The protein below binds the small molecule below.
Small molecule (SMILES): CC(=O)N[C@@H]1[C@@H](O)[C@H](O)[C@@H](CO)O[C@H]1O

Sequence of chain 1.C:
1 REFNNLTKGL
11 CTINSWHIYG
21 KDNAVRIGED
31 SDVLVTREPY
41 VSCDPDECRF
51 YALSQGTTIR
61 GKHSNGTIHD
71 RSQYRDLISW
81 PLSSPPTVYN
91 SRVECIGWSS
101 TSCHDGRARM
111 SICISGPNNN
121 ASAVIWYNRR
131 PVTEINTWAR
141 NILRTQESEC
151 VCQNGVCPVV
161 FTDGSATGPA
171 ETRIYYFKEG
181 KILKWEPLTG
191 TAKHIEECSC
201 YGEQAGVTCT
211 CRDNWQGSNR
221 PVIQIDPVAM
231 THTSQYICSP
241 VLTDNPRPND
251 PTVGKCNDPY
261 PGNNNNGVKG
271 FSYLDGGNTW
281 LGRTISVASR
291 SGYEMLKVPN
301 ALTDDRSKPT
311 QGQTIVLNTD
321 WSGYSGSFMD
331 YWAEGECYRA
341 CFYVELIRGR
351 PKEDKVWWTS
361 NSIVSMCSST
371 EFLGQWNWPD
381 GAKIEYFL

Binding-site contacts:
Ligand atom C1 contacts residue ASN5 of chain 1.C at 1.5 Å.
Ligand atom C5 contacts residue ASN5 of chain 1.C at 3.7 Å.
Ligand atom C8 contacts residue ASN5 of chain 1.C at 4.0 Å.
Ligand atom O6 contacts residue GLN153 of chain 1.C at 4.3 Å.
Ligand atom C7 contacts residue ASN5 of chain 1.C at 3.1 Å.
Ligand atom O5 contacts residue ASN5 of chain 1.C at 2.5 Å (h-bond).
Ligand atom C2 contacts residue ASN154 of chain 1.C at 4.1 Å.
Ligand atom C6 contacts residue ASN154 of chain 1.C at 4.5 Å.
Ligand atom O6 contacts residue ASN154 of chain 1.C at 3.8 Å.
Ligand atom N2 contacts residue ASN5 of chain 1.C at 2.8 Å (h-bond).
Ligand atom O7 contacts residue GLU2 of chain 1.C at 3.7 Å.
Ligand atom C2 contacts residue ASN5 of chain 1.C at 2.5 Å.
Ligand atom O7 contacts residue PHE3 of chain 1.C at 3.6 Å (h-bond).
Ligand atom O6 contacts residue VAL228 of chain 1.C at 4.0 Å.
Ligand atom O7 contacts residue ASN5 of chain 1.C at 3.5 Å (h-bond).
Ligand atom C1 contacts residue ASN154 of chain 1.C at 3.8 Å.
Ligand atom C3 contacts residue ASN5 of chain 1.C at 3.9 Å.
Ligand atom C4 contacts residue ASN5 of chain 1.C at 4.3 Å.
Ligand atom N2 contacts residue ASN154 of chain 1.C at 3.9 Å.
Ligand atom O5 contacts residue ASN154 of chain 1.C at 4.4 Å.
Ligand atom O4 contacts residue ASN154 of chain 1.C at 4.5 Å.
Ligand atom C3 contacts residue ASN154 of chain 1.C at 3.9 Å.
Ligand atom C5 contacts residue ASN154 of chain 1.C at 3.9 Å.